Sequence of chain 1.B:
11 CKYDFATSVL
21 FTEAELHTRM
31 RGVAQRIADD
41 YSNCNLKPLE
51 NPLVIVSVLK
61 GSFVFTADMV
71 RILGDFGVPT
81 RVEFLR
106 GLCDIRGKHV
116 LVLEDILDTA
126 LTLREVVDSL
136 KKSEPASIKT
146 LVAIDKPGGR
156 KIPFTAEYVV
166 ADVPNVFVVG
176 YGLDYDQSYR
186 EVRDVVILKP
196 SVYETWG

Binding-site contacts:
Ligand atom N03 contacts residue VAL173 of chain 1.B at 2.7 Å (h-bond).
Ligand atom C04 contacts residue VAL173 of chain 1.B at 3.4 Å (hydrophobic).
Ligand atom N09 contacts residue ASP123 of chain 1.B at 3.9 Å.
Ligand atom O20 contacts residue LEU126 of chain 1.B at 3.5 Å (h-bond).
Ligand atom N05 contacts residue PHE172 of chain 1.B at 3.8 Å.
Ligand atom O20 contacts residue THR124 of chain 1.B at 3.1 Å (h-bond).
Ligand atom O20 contacts residue THR127 of chain 1.B at 3.1 Å (h-bond).
Ligand atom O20 contacts residue ALA125 of chain 1.B at 3.9 Å.
Ligand atom O01 contacts residue LYS151 of chain 1.B at 3.0 Å (salt-bridge).
Ligand atom N09 contacts residue LYS151 of chain 1.B at 2.8 Å (salt-bridge).
Ligand atom C02 contacts residue LYS151 of chain 1.B at 3.6 Å.
Ligand atom P18 contacts residue ASP123 of chain 1.B at 3.8 Å.
Ligand atom C02 contacts residue PHE172 of chain 1.B at 3.4 Å (hydrophobic).
Ligand atom C07 contacts residue ILE121 of chain 1.B at 4.0 Å (hydrophobic).
Ligand atom O01 contacts residue VAL171 of chain 1.B at 3.3 Å (h-bond).
Ligand atom C08 contacts residue LYS151 of chain 1.B at 3.5 Å.
Ligand atom C10 contacts residue ASP123 of chain 1.B at 3.2 Å.
Ligand atom O19 contacts residue ASP123 of chain 1.B at 2.8 Å (salt-bridge).
Ligand atom N06 contacts residue PHE172 of chain 1.B at 3.7 Å.
Ligand atom C08 contacts residue PHE172 of chain 1.B at 3.8 Å (hydrophobic).
Ligand atom C08 contacts residue ILE121 of chain 1.B at 3.7 Å (hydrophobic).
Ligand atom N05 contacts residue LEU178 of chain 1.B at 3.7 Å.
Ligand atom C15 contacts residue LEU59 of chain 1.B at 3.8 Å (hydrophobic).
Ligand atom O21 contacts residue THR124 of chain 1.B at 2.6 Å (h-bond).
Ligand atom O21 contacts residue ALA125 of chain 1.B at 3.9 Å.
Ligand atom O01 contacts residue PHE172 of chain 1.B at 3.3 Å.
Ligand atom O21 contacts residue ASP123 of chain 1.B at 3.5 Å.
Ligand atom C02 contacts residue VAL173 of chain 1.B at 3.7 Å (hydrophobic).
Ligand atom N05 contacts residue VAL173 of chain 1.B at 3.2 Å (h-bond).
Ligand atom P18 contacts residue ALA125 of chain 1.B at 3.7 Å.
Ligand atom O19 contacts residue LEU122 of chain 1.B at 3.8 Å.
Ligand atom N03 contacts residue PHE172 of chain 1.B at 3.3 Å.
Ligand atom O19 contacts residue ALA125 of chain 1.B at 2.9 Å (h-bond).
Ligand atom N05 contacts residue ASP179 of chain 1.B at 3.0 Å (salt-bridge).
Ligand atom C07 contacts residue PHE172 of chain 1.B at 3.9 Å (hydrophobic).
Ligand atom O19 contacts residue THR124 of chain 1.B at 3.2 Å (h-bond).
Ligand atom C02 contacts residue ILE121 of chain 1.B at 3.8 Å (hydrophobic).
Ligand atom C04 contacts residue PHE172 of chain 1.B at 3.4 Å (hydrophobic).
Ligand atom O01 contacts residue VAL173 of chain 1.B at 2.9 Å (h-bond).
Ligand atom P18 contacts residue THR124 of chain 1.B at 3.3 Å.

The small molecule below binds the protein below.
Small molecule (SMILES): Nc1nc2c(ncn2CCCCCCP(=O)(O)O)c(=O)[nH]1